This small molecule binds to this protein.
Small molecule (SMILES): Cc1nc(Nc2ncc(C(=O)Nc3c(C)cccc3Cl)s2)cc(N2CCN(CCO)CC2)n1

Binding-site contacts:
Ligand atom C4 contacts residue THR82 of chain 1.B at 3.5 Å.
Ligand atom C6 contacts residue THR82 of chain 1.B at 3.8 Å.
Ligand atom C5 contacts residue THR82 of chain 1.B at 3.5 Å.
Ligand atom C1 contacts residue ALA36 of chain 1.B at 3.5 Å (hydrophobic).
Ligand atom C1 contacts residue GLU83 of chain 1.B at 3.4 Å.
Ligand atom C11 contacts residue TYR84 of chain 1.B at 3.8 Å (hydrophobic).
Ligand atom C16 contacts residue SER86 of chain 1.B at 3.1 Å.
Ligand atom C contacts residue LEU136 of chain 1.B at 3.8 Å (hydrophobic).
Ligand atom C17 contacts residue SER86 of chain 1.B at 3.2 Å.
Ligand atom C10 contacts residue LEU136 of chain 1.B at 3.8 Å (hydrophobic).
Ligand atom C2 contacts residue LEU136 of chain 1.B at 3.8 Å (hydrophobic).
Ligand atom C contacts residue ILE85 of chain 1.B at 3.6 Å (hydrophobic).
Ligand atom C10 contacts residue SER146 of chain 1.B at 3.3 Å.
Ligand atom O contacts residue VAL24 of chain 1.B at 3.6 Å.
Ligand atom C15 contacts residue LEU16 of chain 1.B at 3.6 Å (hydrophobic).
Ligand atom C6 contacts residue LYS38 of chain 1.B at 3.8 Å.
Ligand atom N1 contacts residue ILE85 of chain 1.B at 2.9 Å (h-bond).
Ligand atom N2 contacts residue THR82 of chain 1.B at 2.9 Å (h-bond).
Ligand atom C8 contacts residue PHE148 of chain 1.B at 3.7 Å (hydrophobic).
Ligand atom N1 contacts residue GLU83 of chain 1.B at 3.8 Å.
Ligand atom C12 contacts residue TYR84 of chain 1.B at 3.6 Å (hydrophobic).
Ligand atom C12 contacts residue GLY88 of chain 1.B at 3.4 Å.
Ligand atom N contacts residue ILE85 of chain 1.B at 2.7 Å (h-bond).
Ligand atom C2 contacts residue ALA36 of chain 1.B at 3.5 Å (hydrophobic).
Ligand atom C3 contacts residue ALA36 of chain 1.B at 3.8 Å (hydrophobic).
Ligand atom CL contacts residue ILE80 of chain 1.B at 3.5 Å.
Ligand atom C13 contacts residue GLY88 of chain 1.B at 3.5 Å.
Ligand atom C11 contacts residue ILE85 of chain 1.B at 3.4 Å (hydrophobic).
Ligand atom N1 contacts residue TYR84 of chain 1.B at 3.8 Å.
Ligand atom N5 contacts residue GLY88 of chain 1.B at 3.8 Å.
Ligand atom C7 contacts residue PHE148 of chain 1.B at 3.6 Å (hydrophobic).
Ligand atom C12 contacts residue ILE85 of chain 1.B at 3.3 Å (hydrophobic).
Ligand atom CL contacts residue THR82 of chain 1.B at 3.5 Å.
Ligand atom C8 contacts residue MET57 of chain 1.B at 3.8 Å (hydrophobic).
Ligand atom CL contacts residue ALA36 of chain 1.B at 3.6 Å.
Ligand atom C16 contacts residue TYR84 of chain 1.B at 3.5 Å (hydrophobic).
Ligand atom C11 contacts residue GLY88 of chain 1.B at 3.8 Å.
Ligand atom C1 contacts residue LEU136 of chain 1.B at 3.8 Å (hydrophobic).
Ligand atom CL contacts residue LYS38 of chain 1.B at 3.5 Å.
Ligand atom N contacts residue TYR84 of chain 1.B at 3.4 Å.

Sequence of chain 1.B:
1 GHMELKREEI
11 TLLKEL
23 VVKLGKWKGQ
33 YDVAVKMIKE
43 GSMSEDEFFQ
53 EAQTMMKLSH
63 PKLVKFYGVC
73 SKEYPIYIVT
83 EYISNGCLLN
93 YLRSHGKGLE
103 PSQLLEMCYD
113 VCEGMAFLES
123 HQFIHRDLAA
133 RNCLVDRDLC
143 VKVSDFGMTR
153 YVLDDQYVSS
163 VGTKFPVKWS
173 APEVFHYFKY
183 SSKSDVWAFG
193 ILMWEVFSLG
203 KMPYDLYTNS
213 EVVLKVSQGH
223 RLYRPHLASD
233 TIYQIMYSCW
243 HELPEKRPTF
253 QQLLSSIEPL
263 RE